Sequence of chain 3.A:
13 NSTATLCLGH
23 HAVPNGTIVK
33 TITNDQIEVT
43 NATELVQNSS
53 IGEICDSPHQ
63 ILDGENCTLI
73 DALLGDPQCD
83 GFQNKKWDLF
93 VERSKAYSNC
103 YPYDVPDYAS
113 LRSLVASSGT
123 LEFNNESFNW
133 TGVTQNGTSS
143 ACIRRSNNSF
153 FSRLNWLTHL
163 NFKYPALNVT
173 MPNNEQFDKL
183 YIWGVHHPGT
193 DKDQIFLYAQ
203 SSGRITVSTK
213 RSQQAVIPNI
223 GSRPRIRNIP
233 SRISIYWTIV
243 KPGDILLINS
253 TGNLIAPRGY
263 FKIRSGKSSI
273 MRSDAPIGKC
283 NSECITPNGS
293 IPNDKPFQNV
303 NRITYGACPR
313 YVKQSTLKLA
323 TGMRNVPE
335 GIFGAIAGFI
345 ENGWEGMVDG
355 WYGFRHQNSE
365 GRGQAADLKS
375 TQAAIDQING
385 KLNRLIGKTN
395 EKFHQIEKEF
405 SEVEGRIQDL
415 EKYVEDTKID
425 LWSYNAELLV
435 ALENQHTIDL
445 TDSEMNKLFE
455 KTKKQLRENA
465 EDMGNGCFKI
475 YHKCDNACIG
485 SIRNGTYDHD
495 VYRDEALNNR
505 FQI

The protein below binds the small molecule below.
Small molecule (SMILES): CC(=O)N[C@H]1[C@H](O[C@H]2[C@H](O)[C@@H](NC(C)=O)CO[C@@H]2CO)O[C@H](CO)[C@@H](O)[C@@H]1O

Binding-site contacts:
Ligand atom O3 contacts residue ARG227 of chain 1.A at 4.1 Å.
Ligand atom C6 contacts residue THR172 of chain 3.A at 3.8 Å.
Ligand atom C7 contacts residue ASN170 of chain 3.A at 3.7 Å.
Ligand atom C8 contacts residue NAG1 of chain 3.G at 3.5 Å.
Ligand atom C4 contacts residue ASN170 of chain 3.A at 4.1 Å.
Ligand atom O7 contacts residue ASN170 of chain 3.A at 4.1 Å.
Ligand atom C2 contacts residue ARG227 of chain 1.A at 4.0 Å.
Ligand atom C3 contacts residue ASN170 of chain 3.A at 3.7 Å.
Ligand atom C8 contacts residue PRO226 of chain 1.A at 4.2 Å (hydrophobic).
Ligand atom O5 contacts residue ARG227 of chain 1.A at 4.0 Å.
Ligand atom O7 contacts residue PRO226 of chain 1.A at 3.7 Å.
Ligand atom C4 contacts residue ARG227 of chain 1.A at 4.0 Å.
Ligand atom C8 contacts residue ILE247 of chain 3.A at 4.1 Å (hydrophobic).
Ligand atom O6 contacts residue THR172 of chain 3.A at 4.4 Å.
Ligand atom N2 contacts residue ASN170 of chain 3.A at 2.8 Å (h-bond).
Ligand atom C6 contacts residue ARG227 of chain 1.A at 3.9 Å.
Ligand atom C2 contacts residue ASN170 of chain 3.A at 2.3 Å.
Ligand atom C7 contacts residue PRO226 of chain 1.A at 4.3 Å (hydrophobic).
Ligand atom O3 contacts residue SER224 of chain 1.A at 4.5 Å.
Ligand atom C5 contacts residue THR172 of chain 3.A at 4.2 Å.
Ligand atom C5 contacts residue ARG227 of chain 1.A at 4.3 Å.
Ligand atom O7 contacts residue ARG227 of chain 1.A at 3.1 Å (salt-bridge).
Ligand atom C7 contacts residue SER224 of chain 1.A at 3.6 Å.
Ligand atom N2 contacts residue SER224 of chain 1.A at 3.2 Å (h-bond).
Ligand atom C8 contacts residue ARG227 of chain 1.A at 4.4 Å.
Ligand atom O5 contacts residue THR172 of chain 3.A at 4.1 Å.
Ligand atom C1 contacts residue ARG227 of chain 1.A at 4.5 Å.
Ligand atom C2 contacts residue SER224 of chain 1.A at 4.2 Å.
Ligand atom C3 contacts residue SER224 of chain 1.A at 4.2 Å.
Ligand atom O5 contacts residue ASN170 of chain 3.A at 2.3 Å (h-bond).
Ligand atom C8 contacts residue ASN170 of chain 3.A at 4.4 Å.
Ligand atom C1 contacts residue ASN170 of chain 3.A at 1.4 Å.
Ligand atom C5 contacts residue ASN170 of chain 3.A at 3.6 Å.
Ligand atom C7 contacts residue NAG1 of chain 3.G at 4.2 Å.
Ligand atom C8 contacts residue SER224 of chain 1.A at 3.3 Å.
Ligand atom O7 contacts residue ARG225 of chain 1.A at 4.3 Å.
Ligand atom C3 contacts residue ARG227 of chain 1.A at 4.5 Å.
Ligand atom C7 contacts residue ARG227 of chain 1.A at 4.0 Å.

Sequence of chain 1.A:
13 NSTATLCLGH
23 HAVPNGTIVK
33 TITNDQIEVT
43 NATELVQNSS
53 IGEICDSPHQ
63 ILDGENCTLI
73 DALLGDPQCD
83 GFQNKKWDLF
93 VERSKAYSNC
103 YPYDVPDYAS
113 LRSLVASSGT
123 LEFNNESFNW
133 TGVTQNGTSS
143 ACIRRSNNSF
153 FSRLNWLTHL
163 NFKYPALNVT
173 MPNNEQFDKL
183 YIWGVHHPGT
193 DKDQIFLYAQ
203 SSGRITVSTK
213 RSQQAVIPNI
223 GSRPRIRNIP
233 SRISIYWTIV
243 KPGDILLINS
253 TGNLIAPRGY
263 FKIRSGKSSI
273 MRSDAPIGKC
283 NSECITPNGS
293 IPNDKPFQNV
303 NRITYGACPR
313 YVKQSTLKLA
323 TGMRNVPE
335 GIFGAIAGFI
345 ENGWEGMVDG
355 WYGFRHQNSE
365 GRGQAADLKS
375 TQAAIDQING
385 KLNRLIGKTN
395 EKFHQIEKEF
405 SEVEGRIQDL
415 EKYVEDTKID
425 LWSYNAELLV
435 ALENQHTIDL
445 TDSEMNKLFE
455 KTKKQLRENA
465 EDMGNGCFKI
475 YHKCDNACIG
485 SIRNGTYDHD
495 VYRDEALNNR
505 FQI